Binding-site contacts:
Ligand atom C8 contacts residue MET186 of chain 1.E at 3.9 Å (hydrophobic).
Ligand atom C1 contacts residue TYR183 of chain 1.E at 3.3 Å (hydrophobic).
Ligand atom C8 contacts residue ALA121 of chain 1.E at 4.0 Å (hydrophobic).
Ligand atom O1 contacts residue NAP1 of chain 1.U at 3.0 Å (h-bond).
Ligand atom C10 contacts residue LEU128 of chain 1.E at 3.6 Å (hydrophobic).
Ligand atom C4 contacts residue ALA224 of chain 1.E at 3.6 Å (hydrophobic).
Ligand atom C9 contacts residue LEU128 of chain 1.E at 3.8 Å (hydrophobic).
Ligand atom F contacts residue PHE230 of chain 1.E at 3.8 Å.
Ligand atom C9 contacts residue ALA123 of chain 1.E at 3.7 Å (hydrophobic).
Ligand atom F contacts residue NAP1 of chain 1.U at 3.3 Å.
Ligand atom C contacts residue TYR183 of chain 1.E at 3.2 Å (hydrophobic).
Ligand atom C3 contacts residue PHE230 of chain 1.E at 4.0 Å (hydrophobic).
Ligand atom F contacts residue TYR173 of chain 1.E at 3.5 Å.
Ligand atom C11 contacts residue VAL227 of chain 1.E at 3.7 Å (hydrophobic).
Ligand atom C6 contacts residue NAP1 of chain 1.U at 3.7 Å.
Ligand atom C3 contacts residue ALA224 of chain 1.E at 3.9 Å (hydrophobic).
Ligand atom C4 contacts residue NAP1 of chain 1.U at 3.6 Å.
Ligand atom C10 contacts residue MET186 of chain 1.E at 4.2 Å (hydrophobic).
Ligand atom C7 contacts residue ALA121 of chain 1.E at 3.9 Å (hydrophobic).
Ligand atom C1 contacts residue NAP1 of chain 1.U at 3.6 Å.
Ligand atom C9 contacts residue MET186 of chain 1.E at 3.6 Å (hydrophobic).
Ligand atom C3 contacts residue NAP1 of chain 1.U at 3.3 Å.
Ligand atom C8 contacts residue ALA123 of chain 1.E at 4.0 Å (hydrophobic).
Ligand atom C2 contacts residue TYR183 of chain 1.E at 4.1 Å (hydrophobic).
Ligand atom C5 contacts residue NAP1 of chain 1.U at 3.5 Å.
Ligand atom C3 contacts residue VAL227 of chain 1.E at 3.9 Å (hydrophobic).
Ligand atom O contacts residue NAP1 of chain 1.U at 2.4 Å (h-bond).
Ligand atom C8 contacts residue PHE122 of chain 1.E at 3.7 Å (hydrophobic).
Ligand atom C contacts residue NAP1 of chain 1.U at 3.3 Å.
Ligand atom C1 contacts residue TYR173 of chain 1.E at 3.9 Å (hydrophobic).
Ligand atom C7 contacts residue NAP1 of chain 1.U at 3.8 Å.
Ligand atom C4 contacts residue VAL227 of chain 1.E at 4.0 Å (hydrophobic).
Ligand atom O contacts residue TYR183 of chain 1.E at 2.4 Å (h-bond).
Ligand atom C6 contacts residue SER223 of chain 1.E at 3.7 Å.
Ligand atom C2 contacts residue NAP1 of chain 1.U at 3.3 Å.
Ligand atom C11 contacts residue SER223 of chain 1.E at 4.0 Å.
Ligand atom O contacts residue LYS190 of chain 1.E at 3.7 Å.
Ligand atom C7 contacts residue SER223 of chain 1.E at 3.6 Å.
Ligand atom C4 contacts residue SER223 of chain 1.E at 4.1 Å.
Ligand atom O1 contacts residue SER223 of chain 1.E at 3.8 Å.

Sequence of chain 1.E:
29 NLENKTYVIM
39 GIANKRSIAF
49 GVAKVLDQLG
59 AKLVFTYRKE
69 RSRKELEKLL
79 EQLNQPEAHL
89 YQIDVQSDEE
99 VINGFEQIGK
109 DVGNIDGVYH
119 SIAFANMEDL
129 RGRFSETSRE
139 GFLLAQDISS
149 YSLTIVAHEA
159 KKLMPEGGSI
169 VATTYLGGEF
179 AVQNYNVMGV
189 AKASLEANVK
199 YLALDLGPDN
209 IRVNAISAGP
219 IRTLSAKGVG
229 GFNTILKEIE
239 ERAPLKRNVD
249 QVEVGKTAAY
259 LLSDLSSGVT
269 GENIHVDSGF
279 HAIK

A protein and the small-molecule ligand that binds it are described below.
Small molecule (SMILES): Oc1cc(F)ccc1Oc1ccccc1